This small molecule binds to this protein.
Small molecule (SMILES): CC(C)CCC[C@@H](C)[C@H]1CC[C@H]2[C@@H]3CC=C4C[C@@H](OC(=O)CCC(=O)O)CC[C@]4(C)[C@H]3CC[C@]12C

Sequence of chain 1.D:
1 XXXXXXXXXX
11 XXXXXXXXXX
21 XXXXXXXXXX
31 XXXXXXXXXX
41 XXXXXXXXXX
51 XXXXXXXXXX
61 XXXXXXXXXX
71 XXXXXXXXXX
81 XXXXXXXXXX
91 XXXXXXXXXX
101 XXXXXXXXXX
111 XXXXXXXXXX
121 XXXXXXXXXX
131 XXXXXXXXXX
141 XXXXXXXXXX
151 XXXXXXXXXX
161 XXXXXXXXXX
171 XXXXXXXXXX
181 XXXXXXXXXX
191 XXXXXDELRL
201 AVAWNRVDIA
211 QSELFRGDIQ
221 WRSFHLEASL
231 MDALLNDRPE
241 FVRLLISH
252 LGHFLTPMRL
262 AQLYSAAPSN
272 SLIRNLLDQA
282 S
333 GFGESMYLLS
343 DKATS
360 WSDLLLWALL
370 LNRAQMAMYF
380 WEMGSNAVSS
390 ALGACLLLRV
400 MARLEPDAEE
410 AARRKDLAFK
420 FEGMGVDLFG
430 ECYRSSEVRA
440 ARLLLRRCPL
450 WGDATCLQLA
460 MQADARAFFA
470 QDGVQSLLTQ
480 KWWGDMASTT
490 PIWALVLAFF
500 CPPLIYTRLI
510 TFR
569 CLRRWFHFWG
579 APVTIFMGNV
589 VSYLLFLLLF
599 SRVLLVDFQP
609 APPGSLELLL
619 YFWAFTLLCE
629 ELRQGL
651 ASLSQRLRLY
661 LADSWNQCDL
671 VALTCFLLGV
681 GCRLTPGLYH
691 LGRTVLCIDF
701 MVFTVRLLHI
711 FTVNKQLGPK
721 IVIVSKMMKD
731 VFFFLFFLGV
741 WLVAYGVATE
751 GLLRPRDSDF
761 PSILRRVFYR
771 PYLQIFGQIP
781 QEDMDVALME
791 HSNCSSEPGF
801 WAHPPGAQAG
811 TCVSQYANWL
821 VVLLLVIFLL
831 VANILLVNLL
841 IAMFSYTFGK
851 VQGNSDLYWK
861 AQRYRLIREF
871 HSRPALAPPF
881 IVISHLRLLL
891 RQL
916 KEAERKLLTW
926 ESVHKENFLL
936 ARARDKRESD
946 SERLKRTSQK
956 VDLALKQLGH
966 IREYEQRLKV

Sequence of chain 1.C:
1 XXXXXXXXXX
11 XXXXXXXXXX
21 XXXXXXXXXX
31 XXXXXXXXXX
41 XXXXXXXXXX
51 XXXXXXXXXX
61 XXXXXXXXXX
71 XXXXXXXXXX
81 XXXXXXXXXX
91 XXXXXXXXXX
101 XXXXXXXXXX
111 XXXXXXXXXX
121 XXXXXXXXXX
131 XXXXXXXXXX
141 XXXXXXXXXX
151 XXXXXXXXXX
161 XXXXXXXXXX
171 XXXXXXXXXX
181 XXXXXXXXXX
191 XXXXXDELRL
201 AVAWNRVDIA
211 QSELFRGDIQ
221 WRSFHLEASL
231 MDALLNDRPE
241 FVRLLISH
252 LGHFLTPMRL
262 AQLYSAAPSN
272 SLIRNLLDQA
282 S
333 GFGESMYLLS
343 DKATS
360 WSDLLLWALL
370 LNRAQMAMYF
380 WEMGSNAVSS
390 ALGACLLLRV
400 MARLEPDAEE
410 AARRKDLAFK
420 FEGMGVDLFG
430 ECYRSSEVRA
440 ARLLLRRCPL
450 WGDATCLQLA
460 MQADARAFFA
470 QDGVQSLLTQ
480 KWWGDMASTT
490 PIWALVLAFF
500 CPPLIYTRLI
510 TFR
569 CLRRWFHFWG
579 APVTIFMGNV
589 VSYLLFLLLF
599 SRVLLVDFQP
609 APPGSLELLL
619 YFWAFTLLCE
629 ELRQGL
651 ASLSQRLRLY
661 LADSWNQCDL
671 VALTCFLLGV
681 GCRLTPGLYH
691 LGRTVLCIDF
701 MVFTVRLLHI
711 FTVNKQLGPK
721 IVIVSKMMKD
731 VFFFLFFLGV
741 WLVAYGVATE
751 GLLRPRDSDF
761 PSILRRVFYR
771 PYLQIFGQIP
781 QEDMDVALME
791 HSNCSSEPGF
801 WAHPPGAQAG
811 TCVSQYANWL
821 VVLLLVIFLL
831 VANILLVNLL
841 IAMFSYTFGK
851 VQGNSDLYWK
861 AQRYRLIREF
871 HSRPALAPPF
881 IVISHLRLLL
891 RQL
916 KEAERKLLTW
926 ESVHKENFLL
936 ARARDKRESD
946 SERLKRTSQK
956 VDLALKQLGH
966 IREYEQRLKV

Binding-site contacts:
Ligand atom CAQ contacts residue LEU764 of chain 1.C at 3.8 Å (hydrophobic).
Ligand atom CAD contacts residue Y011 of chain 1.Y at 4.0 Å.
Ligand atom CAN contacts residue Y011 of chain 1.Y at 4.3 Å.
Ligand atom CAI contacts residue PRO761 of chain 1.C at 3.7 Å (hydrophobic).
Ligand atom CAS contacts residue TRP819 of chain 1.D at 3.7 Å (hydrophobic).
Ligand atom CAE contacts residue Y011 of chain 1.Y at 3.8 Å.
Ligand atom CAZ contacts residue PRO761 of chain 1.C at 4.4 Å (hydrophobic).
Ligand atom CAC contacts residue TRP819 of chain 1.D at 3.5 Å (hydrophobic).
Ligand atom CAV contacts residue PRO761 of chain 1.C at 4.4 Å (hydrophobic).
Ligand atom CAP contacts residue LEU764 of chain 1.C at 4.1 Å (hydrophobic).
Ligand atom CAN contacts residue LEU823 of chain 1.D at 4.5 Å (hydrophobic).
Ligand atom OAG contacts residue ASP759 of chain 1.C at 4.2 Å.
Ligand atom CBB contacts residue TRP819 of chain 1.D at 4.5 Å (hydrophobic).
Ligand atom CAU contacts residue TRP819 of chain 1.D at 4.2 Å (hydrophobic).
Ligand atom CAE contacts residue TRP819 of chain 1.D at 3.9 Å (hydrophobic).
Ligand atom CAK contacts residue PRO761 of chain 1.C at 4.0 Å (hydrophobic).